This protein binds this small molecule.
Small molecule (SMILES): CC(=O)N[C@H]1[C@H](O[C@H]2[C@H](O)[C@@H](NC(C)=O)CO[C@@H]2CO)O[C@H](CO)[C@@H](O)[C@@H]1O

Binding-site contacts:
Ligand atom C7 contacts residue ARG326 of chain 1.B at 4.4 Å.
Ligand atom C7 contacts residue ASN45 of chain 1.B at 3.4 Å.
Ligand atom C2 contacts residue ASN45 of chain 1.B at 2.4 Å.
Ligand atom C4 contacts residue ASN45 of chain 1.B at 4.1 Å.
Ligand atom O5 contacts residue THR47 of chain 1.B at 4.2 Å.
Ligand atom C8 contacts residue GLU49 of chain 1.B at 4.2 Å.
Ligand atom C6 contacts residue GLU49 of chain 1.B at 4.5 Å.
Ligand atom C8 contacts residue ASP324 of chain 1.B at 4.3 Å.
Ligand atom C8 contacts residue ARG326 of chain 1.B at 3.7 Å.
Ligand atom C6 contacts residue THR47 of chain 1.B at 4.0 Å.
Ligand atom C3 contacts residue ASN45 of chain 1.B at 3.7 Å.
Ligand atom O6 contacts residue THR47 of chain 1.B at 2.8 Å (h-bond).
Ligand atom O5 contacts residue ASN45 of chain 1.B at 2.2 Å (h-bond).
Ligand atom N2 contacts residue ASN45 of chain 1.B at 3.0 Å (h-bond).
Ligand atom C5 contacts residue ASN50 of chain 1.B at 4.2 Å.
Ligand atom C1 contacts residue ASN50 of chain 1.B at 3.9 Å.
Ligand atom C5 contacts residue ASN45 of chain 1.B at 3.6 Å.
Ligand atom O6 contacts residue ASN50 of chain 1.B at 3.9 Å.
Ligand atom C6 contacts residue ASN50 of chain 1.B at 3.8 Å.
Ligand atom O6 contacts residue GLU49 of chain 1.B at 3.7 Å.
Ligand atom O5 contacts residue ASN50 of chain 1.B at 3.1 Å (h-bond).
Ligand atom O7 contacts residue ASN45 of chain 1.B at 3.4 Å (h-bond).
Ligand atom C1 contacts residue ASN45 of chain 1.B at 1.4 Å.

Sequence of chain 1.B:
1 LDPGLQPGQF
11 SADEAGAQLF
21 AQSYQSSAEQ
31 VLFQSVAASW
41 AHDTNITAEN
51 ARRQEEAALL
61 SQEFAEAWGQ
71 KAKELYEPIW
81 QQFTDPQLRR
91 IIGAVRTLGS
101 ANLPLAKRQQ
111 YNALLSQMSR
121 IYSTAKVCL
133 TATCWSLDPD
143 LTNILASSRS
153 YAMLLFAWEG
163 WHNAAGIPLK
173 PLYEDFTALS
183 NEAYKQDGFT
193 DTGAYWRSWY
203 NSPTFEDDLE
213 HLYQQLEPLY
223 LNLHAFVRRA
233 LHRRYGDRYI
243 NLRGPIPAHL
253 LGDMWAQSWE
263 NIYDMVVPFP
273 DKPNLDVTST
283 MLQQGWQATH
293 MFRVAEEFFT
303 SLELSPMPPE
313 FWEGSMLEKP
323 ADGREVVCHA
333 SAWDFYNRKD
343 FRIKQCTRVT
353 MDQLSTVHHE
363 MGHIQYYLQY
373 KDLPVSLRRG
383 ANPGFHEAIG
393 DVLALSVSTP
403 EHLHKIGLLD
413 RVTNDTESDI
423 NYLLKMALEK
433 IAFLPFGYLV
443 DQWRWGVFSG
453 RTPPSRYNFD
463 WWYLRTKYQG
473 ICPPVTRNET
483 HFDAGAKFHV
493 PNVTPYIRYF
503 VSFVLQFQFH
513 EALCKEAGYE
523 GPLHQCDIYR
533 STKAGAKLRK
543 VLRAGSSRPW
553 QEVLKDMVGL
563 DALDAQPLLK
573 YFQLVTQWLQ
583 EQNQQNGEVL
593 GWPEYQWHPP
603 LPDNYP